Binding-site contacts:
Ligand atom C5 contacts residue ASN62 of chain 2.A at 3.5 Å.
Ligand atom C2 contacts residue ASN62 of chain 2.A at 2.8 Å.
Ligand atom O5 contacts residue PHE93 of chain 2.A at 3.1 Å.
Ligand atom C1 contacts residue PHE93 of chain 2.A at 4.0 Å (hydrophobic).
Ligand atom O7 contacts residue ASN62 of chain 2.A at 3.3 Å (h-bond).
Ligand atom C8 contacts residue ASN62 of chain 2.A at 3.7 Å.
Ligand atom C7 contacts residue ASN62 of chain 2.A at 3.0 Å.
Ligand atom O6 contacts residue PHE93 of chain 2.A at 3.1 Å.
Ligand atom C3 contacts residue ASN62 of chain 2.A at 3.9 Å.
Ligand atom C5 contacts residue PHE93 of chain 2.A at 4.1 Å (hydrophobic).
Ligand atom C6 contacts residue PHE93 of chain 2.A at 3.9 Å (hydrophobic).
Ligand atom C8 contacts residue ILE61 of chain 2.A at 3.9 Å (hydrophobic).
Ligand atom N2 contacts residue ASN62 of chain 2.A at 2.8 Å (h-bond).
Ligand atom C7 contacts residue ILE61 of chain 2.A at 4.5 Å (hydrophobic).
Ligand atom C4 contacts residue ASN62 of chain 2.A at 4.3 Å.
Ligand atom C1 contacts residue ASN62 of chain 2.A at 1.4 Å.
Ligand atom O5 contacts residue ASN62 of chain 2.A at 2.4 Å (h-bond).
Ligand atom N2 contacts residue ILE61 of chain 2.A at 4.3 Å.

The small molecule below binds the protein below.
Small molecule (SMILES): CC(=O)N[C@@H]1[C@@H](O)[C@H](O)[C@@H](CO)O[C@H]1O

Sequence of chain 2.A:
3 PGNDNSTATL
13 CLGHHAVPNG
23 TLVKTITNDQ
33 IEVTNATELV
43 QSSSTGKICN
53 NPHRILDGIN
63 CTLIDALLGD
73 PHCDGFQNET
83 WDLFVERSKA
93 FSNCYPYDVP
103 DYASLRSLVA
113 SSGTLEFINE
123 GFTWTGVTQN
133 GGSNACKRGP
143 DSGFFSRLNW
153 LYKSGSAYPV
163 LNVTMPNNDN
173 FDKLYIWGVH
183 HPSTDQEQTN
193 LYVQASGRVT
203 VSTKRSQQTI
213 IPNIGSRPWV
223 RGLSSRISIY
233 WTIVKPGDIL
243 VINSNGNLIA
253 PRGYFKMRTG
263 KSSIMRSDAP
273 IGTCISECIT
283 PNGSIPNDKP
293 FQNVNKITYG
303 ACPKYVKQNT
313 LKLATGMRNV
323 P